Sequence of chain 1.B:
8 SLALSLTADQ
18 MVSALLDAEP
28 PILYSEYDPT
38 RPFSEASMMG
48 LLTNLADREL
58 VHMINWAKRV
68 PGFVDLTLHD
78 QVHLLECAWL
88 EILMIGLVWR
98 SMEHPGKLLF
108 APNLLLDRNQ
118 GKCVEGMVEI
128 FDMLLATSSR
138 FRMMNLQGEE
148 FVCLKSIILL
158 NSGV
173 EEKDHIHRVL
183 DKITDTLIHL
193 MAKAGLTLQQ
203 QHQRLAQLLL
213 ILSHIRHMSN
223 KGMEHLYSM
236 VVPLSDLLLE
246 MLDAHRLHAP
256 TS

This small molecule binds to this protein.
Small molecule (SMILES): CC(=C(c1ccc(O)cc1)c1ccc(O)cc1)c1ccc2ccccc2c1

Binding-site contacts:
Ligand atom C13 contacts residue LEU49 of chain 1.B at 3.8 Å (hydrophobic).
Ligand atom C09 contacts residue GLU56 of chain 1.B at 3.4 Å.
Ligand atom C01 contacts residue PHE107 of chain 1.B at 3.6 Å (hydrophobic).
Ligand atom O15 contacts residue LEU243 of chain 1.B at 3.4 Å.
Ligand atom C07 contacts residue GLU56 of chain 1.B at 3.2 Å.
Ligand atom C22 contacts residue GLY224 of chain 1.B at 4.0 Å.
Ligand atom C20 contacts residue GLY224 of chain 1.B at 3.6 Å.
Ligand atom C09 contacts residue PHE107 of chain 1.B at 3.6 Å (hydrophobic).
Ligand atom C27 contacts residue MET124 of chain 1.B at 4.0 Å (hydrophobic).
Ligand atom C22 contacts residue ILE127 of chain 1.B at 3.6 Å (hydrophobic).
Ligand atom C16 contacts residue LEU228 of chain 1.B at 3.6 Å (hydrophobic).
Ligand atom C21 contacts residue ILE127 of chain 1.B at 3.7 Å (hydrophobic).
Ligand atom C13 contacts residue MET46 of chain 1.B at 3.8 Å (hydrophobic).
Ligand atom C17 contacts residue LEU87 of chain 1.B at 3.9 Å (hydrophobic).
Ligand atom C07 contacts residue LEU90 of chain 1.B at 4.0 Å (hydrophobic).
Ligand atom C10 contacts residue PHE107 of chain 1.B at 3.7 Å (hydrophobic).
Ligand atom C20 contacts residue LEU228 of chain 1.B at 3.6 Å (hydrophobic).
Ligand atom C23 contacts residue HIS227 of chain 1.B at 3.6 Å.
Ligand atom C09 contacts residue LEU52 of chain 1.B at 3.8 Å (hydrophobic).
Ligand atom O08 contacts residue GLU56 of chain 1.B at 2.6 Å (salt-bridge).
Ligand atom O08 contacts residue LEU90 of chain 1.B at 3.6 Å (h-bond).
Ligand atom C14 contacts residue LEU228 of chain 1.B at 3.8 Å (hydrophobic).
Ligand atom C23 contacts residue ILE127 of chain 1.B at 3.9 Å (hydrophobic).
Ligand atom C25 contacts residue MET124 of chain 1.B at 3.6 Å (hydrophobic).
Ligand atom C06 contacts residue LEU90 of chain 1.B at 3.4 Å (hydrophobic).
Ligand atom C22 contacts residue HIS227 of chain 1.B at 3.4 Å.
Ligand atom O15 contacts residue THR50 of chain 1.B at 3.3 Å (h-bond).
Ligand atom C24 contacts residue GLY123 of chain 1.B at 3.7 Å.
Ligand atom C23 contacts residue GLU122 of chain 1.B at 3.5 Å.
Ligand atom C16 contacts residue ALA53 of chain 1.B at 3.7 Å (hydrophobic).
Ligand atom O15 contacts residue LEU228 of chain 1.B at 3.7 Å.
Ligand atom C24 contacts residue MET46 of chain 1.B at 3.6 Å (hydrophobic).
Ligand atom C25 contacts residue MET46 of chain 1.B at 3.5 Å (hydrophobic).
Ligand atom C24 contacts residue MET124 of chain 1.B at 3.5 Å (hydrophobic).
Ligand atom C17 contacts residue ALA53 of chain 1.B at 3.9 Å (hydrophobic).
Ligand atom C12 contacts residue LEU49 of chain 1.B at 3.4 Å (hydrophobic).
Ligand atom O08 contacts residue ARG97 of chain 1.B at 3.1 Å (salt-bridge).
Ligand atom C24 contacts residue GLU122 of chain 1.B at 3.5 Å.
Ligand atom C13 contacts residue THR50 of chain 1.B at 3.8 Å.
Ligand atom O15 contacts residue LEU239 of chain 1.B at 3.7 Å.